Sequence of chain 1.A:
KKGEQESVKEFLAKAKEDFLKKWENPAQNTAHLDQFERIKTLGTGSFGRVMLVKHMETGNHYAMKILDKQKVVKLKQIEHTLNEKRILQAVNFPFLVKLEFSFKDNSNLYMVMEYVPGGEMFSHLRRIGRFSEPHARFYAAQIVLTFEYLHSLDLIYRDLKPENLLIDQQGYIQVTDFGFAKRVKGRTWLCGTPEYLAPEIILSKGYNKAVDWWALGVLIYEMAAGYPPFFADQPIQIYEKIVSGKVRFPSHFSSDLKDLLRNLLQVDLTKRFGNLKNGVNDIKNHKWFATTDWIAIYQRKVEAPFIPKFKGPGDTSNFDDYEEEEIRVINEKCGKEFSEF

A protein and the small-molecule ligand that binds it are described below.
Small molecule (SMILES): Cc1cncc2cccc(S(=O)(=O)N3CCCNC[C@@H]3C)c12

Binding-site contacts:
Ligand atom N2 contacts residue VAL123 of chain 1.A at 3.0 Å (h-bond).
Ligand atom C8 contacts residue THR183 of chain 1.A at 3.9 Å.
Ligand atom C2M contacts residue GLU170 of chain 1.A at 3.4 Å.
Ligand atom N2 contacts residue TYR122 of chain 1.A at 3.7 Å.
Ligand atom C23 contacts residue GLU170 of chain 1.A at 3.4 Å.
Ligand atom C7 contacts residue THR183 of chain 1.A at 3.9 Å.
Ligand atom C3 contacts residue LEU173 of chain 1.A at 3.6 Å (hydrophobic).
Ligand atom O1 contacts residue VAL57 of chain 1.A at 3.4 Å.
Ligand atom CM contacts residue LEU49 of chain 1.A at 3.9 Å (hydrophobic).
Ligand atom N2 contacts residue LEU173 of chain 1.A at 3.7 Å.
Ligand atom C2M contacts residue LEU173 of chain 1.A at 3.8 Å (hydrophobic).
Ligand atom C3 contacts residue ALA70 of chain 1.A at 4.0 Å (hydrophobic).
Ligand atom C27 contacts residue VAL57 of chain 1.A at 3.9 Å (hydrophobic).
Ligand atom CM contacts residue PHE327 of chain 1.A at 3.1 Å (hydrophobic).
Ligand atom C9 contacts residue LEU173 of chain 1.A at 3.5 Å (hydrophobic).
Ligand atom C4 contacts residue LEU173 of chain 1.A at 3.5 Å (hydrophobic).
Ligand atom C1 contacts residue ALA70 of chain 1.A at 3.4 Å (hydrophobic).
Ligand atom O2 contacts residue GLU127 of chain 1.A at 4.0 Å.
Ligand atom N2 contacts residue ALA70 of chain 1.A at 3.5 Å.
Ligand atom C7 contacts residue MET120 of chain 1.A at 3.9 Å (hydrophobic).
Ligand atom C3 contacts residue TYR122 of chain 1.A at 3.8 Å (hydrophobic).
Ligand atom C8 contacts residue MET120 of chain 1.A at 3.8 Å (hydrophobic).
Ligand atom C26 contacts residue THR51 of chain 1.A at 3.4 Å.
Ligand atom C10 contacts residue LEU173 of chain 1.A at 3.4 Å (hydrophobic).
Ligand atom C23 contacts residue ASN171 of chain 1.A at 3.8 Å.
Ligand atom C5 contacts residue VAL57 of chain 1.A at 4.0 Å (hydrophobic).
Ligand atom C1 contacts residue VAL123 of chain 1.A at 3.9 Å (hydrophobic).
Ligand atom C22 contacts residue GLU170 of chain 1.A at 3.7 Å.
Ligand atom C2M contacts residue THR183 of chain 1.A at 3.1 Å.
Ligand atom C9 contacts residue ALA70 of chain 1.A at 3.7 Å (hydrophobic).
Ligand atom O1 contacts residue LEU49 of chain 1.A at 3.9 Å.
Ligand atom N2 contacts residue GLU121 of chain 1.A at 3.5 Å (salt-bridge).
Ligand atom C22 contacts residue GLU127 of chain 1.A at 3.8 Å.
Ligand atom C1 contacts residue LEU173 of chain 1.A at 3.7 Å (hydrophobic).
Ligand atom C1 contacts residue GLU121 of chain 1.A at 3.3 Å.
Ligand atom C3 contacts residue VAL123 of chain 1.A at 3.5 Å (hydrophobic).
Ligand atom O1 contacts residue GLY50 of chain 1.A at 3.6 Å.
Ligand atom N24 contacts residue GLU127 of chain 1.A at 3.5 Å (salt-bridge).
Ligand atom O2 contacts residue LEU173 of chain 1.A at 3.9 Å.
Ligand atom C25 contacts residue THR51 of chain 1.A at 3.3 Å.